Sequence of chain 1.A:
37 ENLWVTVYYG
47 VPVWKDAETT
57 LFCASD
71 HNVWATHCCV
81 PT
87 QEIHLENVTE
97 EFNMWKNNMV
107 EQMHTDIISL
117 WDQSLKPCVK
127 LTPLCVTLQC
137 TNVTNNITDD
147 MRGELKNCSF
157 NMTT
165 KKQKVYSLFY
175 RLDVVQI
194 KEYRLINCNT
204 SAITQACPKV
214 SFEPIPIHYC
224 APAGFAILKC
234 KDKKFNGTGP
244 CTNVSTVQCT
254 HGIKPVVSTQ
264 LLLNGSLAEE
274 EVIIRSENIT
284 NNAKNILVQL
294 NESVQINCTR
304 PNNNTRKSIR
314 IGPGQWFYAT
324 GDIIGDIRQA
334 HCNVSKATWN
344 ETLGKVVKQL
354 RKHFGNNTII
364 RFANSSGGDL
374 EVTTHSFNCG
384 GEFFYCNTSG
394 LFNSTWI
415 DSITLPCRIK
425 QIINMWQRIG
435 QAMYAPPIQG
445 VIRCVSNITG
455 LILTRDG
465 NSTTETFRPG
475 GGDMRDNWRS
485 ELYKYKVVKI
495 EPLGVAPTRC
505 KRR

The small molecule below binds the protein below.
Small molecule (SMILES): CC(=O)N[C@@H]1[C@@H](O)[C@H](O)[C@@H](CO)O[C@H]1O

Binding-site contacts:
Ligand atom C8 contacts residue LEU346 of chain 1.A at 4.3 Å (hydrophobic).
Ligand atom C5 contacts residue ASN343 of chain 1.A at 3.8 Å.
Ligand atom C2 contacts residue ASN343 of chain 1.A at 2.5 Å.
Ligand atom C1 contacts residue ASN343 of chain 1.A at 1.5 Å.
Ligand atom C3 contacts residue ASN343 of chain 1.A at 3.9 Å.
Ligand atom O5 contacts residue ASN343 of chain 1.A at 2.5 Å (h-bond).
Ligand atom N2 contacts residue ASN343 of chain 1.A at 3.0 Å (h-bond).
Ligand atom N2 contacts residue TRP399 of chain 1.A at 4.3 Å.
Ligand atom C4 contacts residue ASN343 of chain 1.A at 4.4 Å.
Ligand atom C7 contacts residue ASN343 of chain 1.A at 3.2 Å.
Ligand atom C8 contacts residue SER397 of chain 1.A at 3.9 Å.
Ligand atom O7 contacts residue ASN343 of chain 1.A at 3.4 Å (h-bond).
Ligand atom C8 contacts residue ASN343 of chain 1.A at 3.6 Å.
Ligand atom C8 contacts residue TRP399 of chain 1.A at 3.9 Å (hydrophobic).